The protein below binds the small molecule below.
Small molecule (SMILES): CC(=O)N[C@@H]1[C@@H](O)[C@H](O)[C@@H](CO)O[C@H]1O

Binding-site contacts:
Ligand atom N2 contacts residue ASN171 of chain 1.C at 2.9 Å (h-bond).
Ligand atom C3 contacts residue ASN171 of chain 1.C at 3.8 Å.
Ligand atom C5 contacts residue ASN171 of chain 1.C at 3.7 Å.
Ligand atom O7 contacts residue ASN171 of chain 1.C at 4.1 Å.
Ligand atom C8 contacts residue ILE169 of chain 1.C at 3.6 Å (hydrophobic).
Ligand atom C8 contacts residue ARG170 of chain 1.C at 4.3 Å.
Ligand atom C2 contacts residue ASN171 of chain 1.C at 2.4 Å.
Ligand atom C7 contacts residue ASN171 of chain 1.C at 3.7 Å.
Ligand atom C4 contacts residue ASN171 of chain 1.C at 4.2 Å.
Ligand atom C1 contacts residue ASN171 of chain 1.C at 1.4 Å.
Ligand atom O5 contacts residue ASN171 of chain 1.C at 2.4 Å (h-bond).

Sequence of chain 1.C:
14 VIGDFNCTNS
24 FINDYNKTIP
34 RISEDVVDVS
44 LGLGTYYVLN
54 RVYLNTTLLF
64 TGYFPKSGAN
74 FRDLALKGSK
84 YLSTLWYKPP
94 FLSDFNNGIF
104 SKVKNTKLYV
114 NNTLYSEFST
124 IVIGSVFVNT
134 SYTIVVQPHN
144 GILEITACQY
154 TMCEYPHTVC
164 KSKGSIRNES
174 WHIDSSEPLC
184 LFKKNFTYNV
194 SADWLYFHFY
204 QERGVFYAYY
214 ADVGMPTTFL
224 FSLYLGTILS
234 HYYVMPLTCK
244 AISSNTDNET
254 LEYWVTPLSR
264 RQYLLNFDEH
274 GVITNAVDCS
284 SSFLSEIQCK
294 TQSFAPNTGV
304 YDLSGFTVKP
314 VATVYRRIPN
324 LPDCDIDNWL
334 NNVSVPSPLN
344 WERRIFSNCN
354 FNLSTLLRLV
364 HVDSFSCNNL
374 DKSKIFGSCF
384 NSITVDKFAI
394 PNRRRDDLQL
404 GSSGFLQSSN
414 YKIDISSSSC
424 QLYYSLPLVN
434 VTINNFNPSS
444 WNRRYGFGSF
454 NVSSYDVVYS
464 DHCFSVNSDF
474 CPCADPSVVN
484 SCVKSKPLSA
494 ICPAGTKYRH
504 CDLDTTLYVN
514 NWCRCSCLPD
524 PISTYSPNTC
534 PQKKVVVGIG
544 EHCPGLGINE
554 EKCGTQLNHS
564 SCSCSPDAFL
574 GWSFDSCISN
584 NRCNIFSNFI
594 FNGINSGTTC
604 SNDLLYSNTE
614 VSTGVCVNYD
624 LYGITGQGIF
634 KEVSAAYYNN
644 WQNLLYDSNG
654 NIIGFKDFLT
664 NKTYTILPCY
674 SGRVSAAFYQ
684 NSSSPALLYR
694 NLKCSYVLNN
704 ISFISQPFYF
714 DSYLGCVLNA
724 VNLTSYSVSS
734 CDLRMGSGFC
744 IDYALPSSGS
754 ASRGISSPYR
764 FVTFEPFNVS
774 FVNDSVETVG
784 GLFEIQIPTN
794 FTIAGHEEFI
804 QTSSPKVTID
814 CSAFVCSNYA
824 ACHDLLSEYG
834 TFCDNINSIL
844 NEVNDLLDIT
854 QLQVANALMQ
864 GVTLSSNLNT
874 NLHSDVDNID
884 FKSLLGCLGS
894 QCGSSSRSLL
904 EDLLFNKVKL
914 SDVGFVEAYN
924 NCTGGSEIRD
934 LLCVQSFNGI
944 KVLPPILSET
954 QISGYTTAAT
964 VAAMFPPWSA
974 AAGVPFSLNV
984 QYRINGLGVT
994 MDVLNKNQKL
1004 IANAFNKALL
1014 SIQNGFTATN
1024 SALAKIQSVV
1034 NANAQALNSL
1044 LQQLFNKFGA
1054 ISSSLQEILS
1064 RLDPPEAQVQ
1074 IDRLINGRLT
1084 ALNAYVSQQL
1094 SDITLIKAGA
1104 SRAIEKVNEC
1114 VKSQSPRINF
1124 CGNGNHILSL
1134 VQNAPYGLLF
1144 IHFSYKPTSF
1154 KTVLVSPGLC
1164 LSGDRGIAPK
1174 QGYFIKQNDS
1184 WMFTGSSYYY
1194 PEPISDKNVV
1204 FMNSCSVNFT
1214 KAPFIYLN